The small molecule below binds the protein below.
Small molecule (SMILES): COc1cc(O)c2c(c1)C(=O)c1cccc(O)c1C2=O

Binding-site contacts:
Ligand atom C1 contacts residue TYR308 of chain 1.A at 3.6 Å (hydrophobic).
Ligand atom C4 contacts residue LEU143 of chain 1.A at 3.9 Å (hydrophobic).
Ligand atom C17 contacts residue TYR98 of chain 1.A at 3.5 Å (hydrophobic).
Ligand atom C20 contacts residue LEU143 of chain 1.A at 3.7 Å (hydrophobic).
Ligand atom C5 contacts residue LEU143 of chain 1.A at 4.1 Å (hydrophobic).
Ligand atom C6 contacts residue VAL147 of chain 1.A at 3.8 Å (hydrophobic).
Ligand atom O8 contacts residue PHE269 of chain 1.A at 3.4 Å.
Ligand atom C7 contacts residue MET144 of chain 1.A at 3.5 Å (hydrophobic).
Ligand atom O17 contacts residue PHE269 of chain 1.A at 4.0 Å.
Ligand atom O18 contacts residue PHE140 of chain 1.A at 3.5 Å.
Ligand atom C12 contacts residue LEU272 of chain 1.A at 3.8 Å (hydrophobic).
Ligand atom C5 contacts residue PHE85 of chain 1.A at 4.1 Å (hydrophobic).
Ligand atom C14 contacts residue PHE140 of chain 1.A at 4.0 Å (hydrophobic).
Ligand atom C3 contacts residue PHE269 of chain 1.A at 3.8 Å (hydrophobic).
Ligand atom C13 contacts residue TYR98 of chain 1.A at 3.7 Å (hydrophobic).
Ligand atom C13 contacts residue LEU272 of chain 1.A at 3.9 Å (hydrophobic).
Ligand atom C9 contacts residue PHE269 of chain 1.A at 3.6 Å (hydrophobic).
Ligand atom O31 contacts residue MET89 of chain 1.A at 3.5 Å.
Ligand atom C6 contacts residue TYR308 of chain 1.A at 3.3 Å (hydrophobic).
Ligand atom C12 contacts residue TYR98 of chain 1.A at 3.9 Å (hydrophobic).
Ligand atom C17 contacts residue GLU93 of chain 1.A at 3.3 Å.
Ligand atom C7 contacts residue PHE269 of chain 1.A at 3.5 Å (hydrophobic).
Ligand atom O19 contacts residue TYR98 of chain 1.A at 3.0 Å.
Ligand atom C11 contacts residue LEU143 of chain 1.A at 3.5 Å (hydrophobic).
Ligand atom C2 contacts residue MET259 of chain 1.A at 3.3 Å (hydrophobic).
Ligand atom O17 contacts residue HIS230 of chain 1.A at 3.6 Å.
Ligand atom O19 contacts residue LEU92 of chain 1.A at 4.0 Å.
Ligand atom O8 contacts residue MET144 of chain 1.A at 3.5 Å.
Ligand atom O17 contacts residue MET259 of chain 1.A at 3.1 Å.
Ligand atom C13 contacts residue LEU276 of chain 1.A at 4.1 Å (hydrophobic).
Ligand atom C20 contacts residue PHE269 of chain 1.A at 4.1 Å (hydrophobic).
Ligand atom C17 contacts residue LEU92 of chain 1.A at 3.6 Å (hydrophobic).
Ligand atom C10 contacts residue LEU143 of chain 1.A at 3.8 Å (hydrophobic).
Ligand atom C3 contacts residue MET144 of chain 1.A at 3.9 Å (hydrophobic).
Ligand atom O19 contacts residue LEU272 of chain 1.A at 3.9 Å.
Ligand atom O31 contacts residue LEU143 of chain 1.A at 3.8 Å.
Ligand atom O18 contacts residue MET273 of chain 1.A at 3.6 Å.
Ligand atom C1 contacts residue MET259 of chain 1.A at 3.4 Å (hydrophobic).
Ligand atom C9 contacts residue MET144 of chain 1.A at 3.9 Å (hydrophobic).
Ligand atom C17 contacts residue MET89 of chain 1.A at 3.8 Å (hydrophobic).

Sequence of chain 1.A:
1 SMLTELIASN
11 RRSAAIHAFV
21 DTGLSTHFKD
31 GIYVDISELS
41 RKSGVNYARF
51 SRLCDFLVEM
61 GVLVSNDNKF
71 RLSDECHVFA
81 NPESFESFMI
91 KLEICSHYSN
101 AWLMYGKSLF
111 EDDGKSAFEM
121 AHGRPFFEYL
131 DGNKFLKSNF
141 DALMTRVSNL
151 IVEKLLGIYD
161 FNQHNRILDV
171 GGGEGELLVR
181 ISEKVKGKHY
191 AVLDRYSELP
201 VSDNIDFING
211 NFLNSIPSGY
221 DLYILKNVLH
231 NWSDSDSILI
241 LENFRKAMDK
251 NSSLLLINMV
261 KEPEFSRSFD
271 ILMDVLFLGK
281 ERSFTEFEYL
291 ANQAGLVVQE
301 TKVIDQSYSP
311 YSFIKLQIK